This small molecule binds to this protein.
Small molecule (SMILES): CC(=O)N[C@@H]1[C@@H](O)[C@H](O)[C@@H](CO)O[C@H]1O

Sequence of chain 1.B:
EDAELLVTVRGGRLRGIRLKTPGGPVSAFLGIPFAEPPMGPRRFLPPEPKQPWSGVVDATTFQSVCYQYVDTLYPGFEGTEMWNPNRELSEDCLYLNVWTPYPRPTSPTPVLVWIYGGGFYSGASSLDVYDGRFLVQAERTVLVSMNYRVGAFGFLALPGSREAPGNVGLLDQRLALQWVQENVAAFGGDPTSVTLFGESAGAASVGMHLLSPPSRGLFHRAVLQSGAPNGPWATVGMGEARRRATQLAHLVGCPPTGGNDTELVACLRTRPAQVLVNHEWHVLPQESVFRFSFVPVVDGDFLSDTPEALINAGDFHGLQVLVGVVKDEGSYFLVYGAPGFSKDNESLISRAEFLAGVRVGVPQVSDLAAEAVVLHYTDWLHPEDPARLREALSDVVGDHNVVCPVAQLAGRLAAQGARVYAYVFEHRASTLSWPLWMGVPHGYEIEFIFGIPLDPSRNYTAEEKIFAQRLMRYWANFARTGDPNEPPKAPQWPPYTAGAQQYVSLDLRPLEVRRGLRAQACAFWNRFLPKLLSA

Binding-site contacts:
Ligand atom C5 contacts residue ASN264 of chain 1.B at 3.8 Å.
Ligand atom C2 contacts residue ASN264 of chain 1.B at 2.4 Å.
Ligand atom C3 contacts residue ASN264 of chain 1.B at 3.8 Å.
Ligand atom N2 contacts residue ASN264 of chain 1.B at 2.8 Å (h-bond).
Ligand atom C4 contacts residue ASN264 of chain 1.B at 4.3 Å.
Ligand atom C8 contacts residue ASN264 of chain 1.B at 4.0 Å.
Ligand atom O5 contacts residue ASN264 of chain 1.B at 2.5 Å (h-bond).
Ligand atom O7 contacts residue ASN264 of chain 1.B at 3.0 Å (h-bond).
Ligand atom C5 contacts residue THR266 of chain 1.B at 4.3 Å.
Ligand atom C1 contacts residue ASN264 of chain 1.B at 1.5 Å.
Ligand atom C1 contacts residue THR266 of chain 1.B at 4.1 Å.
Ligand atom C7 contacts residue ASN264 of chain 1.B at 3.1 Å.